The protein below binds the small molecule below.
Small molecule (SMILES): CC(C)CCC[C@@H](C)[C@H]1CC[C@H]2[C@@H]3CC=C4C[C@@H](O)CC[C@]4(C)[C@H]3CC[C@]12C

Sequence of chain 1.B:
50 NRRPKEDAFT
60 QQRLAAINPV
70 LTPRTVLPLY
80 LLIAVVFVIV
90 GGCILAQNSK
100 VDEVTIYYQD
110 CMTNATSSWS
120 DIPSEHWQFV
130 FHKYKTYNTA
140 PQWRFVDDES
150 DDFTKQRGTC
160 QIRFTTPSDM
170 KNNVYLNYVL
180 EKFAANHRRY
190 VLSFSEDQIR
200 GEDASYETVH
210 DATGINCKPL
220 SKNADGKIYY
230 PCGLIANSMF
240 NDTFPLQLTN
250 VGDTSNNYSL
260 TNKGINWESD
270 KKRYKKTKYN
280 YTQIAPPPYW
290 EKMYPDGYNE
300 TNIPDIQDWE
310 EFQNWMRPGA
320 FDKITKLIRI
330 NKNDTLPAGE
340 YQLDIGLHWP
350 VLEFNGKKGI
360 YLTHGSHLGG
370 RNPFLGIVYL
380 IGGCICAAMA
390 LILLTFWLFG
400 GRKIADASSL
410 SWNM

Binding-site contacts:
Ligand atom C12 contacts residue ILE380 of chain 1.B at 4.4 Å (hydrophobic).
Ligand atom C10 contacts residue ILE380 of chain 1.B at 4.4 Å (hydrophobic).
Ligand atom C25 contacts residue ILE376 of chain 1.B at 4.5 Å (hydrophobic).
Ligand atom C19 contacts residue ILE380 of chain 1.B at 3.6 Å (hydrophobic).
Ligand atom C11 contacts residue ILE380 of chain 1.B at 3.5 Å (hydrophobic).
Ligand atom C1 contacts residue ILE380 of chain 1.B at 4.4 Å (hydrophobic).
Ligand atom C23 contacts residue ILE376 of chain 1.B at 4.0 Å (hydrophobic).